This protein binds this small molecule.
Small molecule (SMILES): CC(=O)N[C@H]1[C@H](O[C@H]2[C@H](O)[C@@H](NC(C)=O)CO[C@@H]2CO)O[C@H](CO)[C@@H](O)[C@@H]1O

Sequence of chain 1.A:
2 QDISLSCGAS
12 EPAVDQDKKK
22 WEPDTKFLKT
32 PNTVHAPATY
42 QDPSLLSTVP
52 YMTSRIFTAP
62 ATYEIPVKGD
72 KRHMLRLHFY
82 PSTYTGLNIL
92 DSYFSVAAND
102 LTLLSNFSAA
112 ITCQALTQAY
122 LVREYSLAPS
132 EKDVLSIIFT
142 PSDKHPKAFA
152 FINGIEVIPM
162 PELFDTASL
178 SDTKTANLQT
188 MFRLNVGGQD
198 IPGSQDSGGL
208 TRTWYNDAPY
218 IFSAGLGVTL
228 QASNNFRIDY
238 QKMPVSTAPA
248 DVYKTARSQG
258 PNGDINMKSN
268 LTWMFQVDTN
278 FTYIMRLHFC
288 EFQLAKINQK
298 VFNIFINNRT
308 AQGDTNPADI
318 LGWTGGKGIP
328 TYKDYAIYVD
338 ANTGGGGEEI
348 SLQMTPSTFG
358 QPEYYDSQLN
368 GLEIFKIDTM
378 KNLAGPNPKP

Binding-site contacts:
Ligand atom C8 contacts residue EDO1 of chain 1.K at 3.7 Å.
Ligand atom N2 contacts residue ASN267 of chain 1.A at 3.0 Å (h-bond).
Ligand atom C3 contacts residue ASN305 of chain 1.A at 4.2 Å.
Ligand atom C7 contacts residue ASN305 of chain 1.A at 4.1 Å.
Ligand atom C8 contacts residue THR307 of chain 1.A at 3.7 Å.
Ligand atom C6 contacts residue NAG1 of chain 1.G at 3.1 Å.
Ligand atom C5 contacts residue GLN350 of chain 1.A at 4.1 Å.
Ligand atom O6 contacts residue GLN350 of chain 1.A at 2.6 Å (h-bond).
Ligand atom C6 contacts residue PHE302 of chain 1.A at 3.6 Å (hydrophobic).
Ligand atom O7 contacts residue SER266 of chain 1.A at 4.4 Å.
Ligand atom O4 contacts residue ASN305 of chain 1.A at 4.4 Å.
Ligand atom C7 contacts residue EDO1 of chain 1.K at 4.2 Å.
Ligand atom C5 contacts residue ASN305 of chain 1.A at 4.5 Å.
Ligand atom C5 contacts residue PHE302 of chain 1.A at 3.7 Å (hydrophobic).
Ligand atom O6 contacts residue NAG1 of chain 1.G at 4.0 Å.
Ligand atom O5 contacts residue PHE302 of chain 1.A at 3.8 Å.
Ligand atom O5 contacts residue GLN350 of chain 1.A at 3.5 Å (h-bond).
Ligand atom C8 contacts residue LYS265 of chain 1.A at 3.8 Å.
Ligand atom O7 contacts residue ASN267 of chain 1.A at 3.4 Å (h-bond).
Ligand atom O6 contacts residue ASN305 of chain 1.A at 3.1 Å (h-bond).
Ligand atom C5 contacts residue ASN267 of chain 1.A at 3.5 Å.
Ligand atom C8 contacts residue SER266 of chain 1.A at 3.8 Å.
Ligand atom C8 contacts residue ASN305 of chain 1.A at 3.9 Å.
Ligand atom C7 contacts residue SER266 of chain 1.A at 4.3 Å.
Ligand atom C8 contacts residue PHE302 of chain 1.A at 3.7 Å (hydrophobic).
Ligand atom O5 contacts residue ASN267 of chain 1.A at 2.2 Å (h-bond).
Ligand atom C6 contacts residue GLN350 of chain 1.A at 3.3 Å.
Ligand atom O4 contacts residue NAG1 of chain 1.G at 4.5 Å.
Ligand atom C7 contacts residue ASN267 of chain 1.A at 3.4 Å.
Ligand atom C4 contacts residue ASN267 of chain 1.A at 4.0 Å.
Ligand atom C5 contacts residue NAG1 of chain 1.G at 4.0 Å.
Ligand atom C6 contacts residue ASN305 of chain 1.A at 3.9 Å.
Ligand atom N2 contacts residue ASN305 of chain 1.A at 3.3 Å (h-bond).
Ligand atom C2 contacts residue ASN267 of chain 1.A at 2.5 Å.
Ligand atom C3 contacts residue ASN267 of chain 1.A at 3.8 Å.
Ligand atom C1 contacts residue ASN267 of chain 1.A at 1.4 Å.
Ligand atom C8 contacts residue MET264 of chain 1.A at 3.5 Å (hydrophobic).
Ligand atom C1 contacts residue PHE302 of chain 1.A at 4.0 Å (hydrophobic).
Ligand atom C2 contacts residue ASN305 of chain 1.A at 4.2 Å.